A small-molecule ligand and the protein it binds are described below.
Small molecule (SMILES): CC[C@H](C)[C@H](NC(=O)[C@H](COP(=O)(O)O)NC(=O)CNC(=O)[C@H](C)N)C(=O)N1CCC[C@H]1C(=O)NCC(=O)N[C@@H](CCCN=C(N)N)C(=O)N[C@@H](CCCN=C(N)N)C(=O)N[C@H](C=O)CO

Sequence of chain 1.A:
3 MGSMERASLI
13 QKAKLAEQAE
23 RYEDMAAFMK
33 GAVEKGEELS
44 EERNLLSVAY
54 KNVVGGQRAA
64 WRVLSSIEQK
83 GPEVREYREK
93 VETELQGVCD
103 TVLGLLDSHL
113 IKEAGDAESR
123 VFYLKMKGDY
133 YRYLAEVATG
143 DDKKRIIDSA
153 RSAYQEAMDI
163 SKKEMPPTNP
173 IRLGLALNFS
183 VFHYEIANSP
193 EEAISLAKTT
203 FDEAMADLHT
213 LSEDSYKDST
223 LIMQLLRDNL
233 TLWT

Binding-site contacts:
Ligand atom NH1 contacts residue PEG1 of chain 1.G at 2.8 Å (h-bond).
Ligand atom CA contacts residue ASN180 of chain 1.A at 3.4 Å.
Ligand atom N contacts residue LEU179 of chain 1.A at 3.5 Å.
Ligand atom C contacts residue ASN180 of chain 1.A at 3.6 Å.
Ligand atom CB contacts residue ASN231 of chain 1.A at 3.3 Å.
Ligand atom N contacts residue GLU187 of chain 1.A at 3.2 Å (salt-bridge).
Ligand atom O contacts residue LEU179 of chain 1.A at 3.6 Å.
Ligand atom O contacts residue ASN231 of chain 1.A at 2.9 Å (h-bond).
Ligand atom N contacts residue ASN180 of chain 1.A at 2.9 Å (h-bond).
Ligand atom O contacts residue VAL183 of chain 1.A at 3.5 Å.
Ligand atom O2P contacts residue ARG134 of chain 1.A at 2.8 Å (salt-bridge).
Ligand atom NH2 contacts residue ASP220 of chain 1.A at 2.9 Å (salt-bridge).
Ligand atom CA contacts residue ASN231 of chain 1.A at 3.4 Å.
Ligand atom O contacts residue VAL51 of chain 1.A at 3.3 Å.
Ligand atom C contacts residue ASN231 of chain 1.A at 3.6 Å.
Ligand atom O3P contacts residue ARG134 of chain 1.A at 2.9 Å (salt-bridge).
Ligand atom N contacts residue PEG1 of chain 1.G at 2.9 Å (h-bond).
Ligand atom NE contacts residue VAL51 of chain 1.A at 3.6 Å.
Ligand atom CB contacts residue ASN180 of chain 1.A at 3.2 Å.
Ligand atom O1P contacts residue ARG61 of chain 1.A at 2.9 Å (salt-bridge).
Ligand atom NE contacts residue ASP220 of chain 1.A at 2.6 Å (salt-bridge).
Ligand atom CB contacts residue PEG1 of chain 1.G at 3.4 Å.
Ligand atom NH2 contacts residue GLU19 of chain 1.A at 2.9 Å (salt-bridge).
Ligand atom CB contacts residue TRP235 of chain 1.A at 3.3 Å (hydrophobic).
Ligand atom NE contacts residue GLU19 of chain 1.A at 2.9 Å (salt-bridge).
Ligand atom O2P contacts residue ARG61 of chain 1.A at 3.0 Å (salt-bridge).
Ligand atom CD contacts residue PEG1 of chain 1.G at 3.4 Å.
Ligand atom CD contacts residue ASP220 of chain 1.A at 3.3 Å.
Ligand atom O contacts residue UVE1 of chain 1.C at 3.4 Å.
Ligand atom CB contacts residue PEG1 of chain 1.G at 3.5 Å.
Ligand atom O3P contacts residue TYR135 of chain 1.A at 2.6 Å (h-bond).
Ligand atom CG contacts residue GLU19 of chain 1.A at 3.5 Å.
Ligand atom CZ contacts residue ASP220 of chain 1.A at 3.5 Å.
Ligand atom N contacts residue PEG1 of chain 1.G at 3.1 Å.
Ligand atom OG contacts residue PEG1 of chain 1.G at 3.3 Å.
Ligand atom O contacts residue UVE1 of chain 1.C at 3.3 Å.
Ligand atom CG contacts residue UVE1 of chain 1.C at 3.5 Å.
Ligand atom O contacts residue GLU187 of chain 1.A at 3.6 Å.
Ligand atom N contacts residue ASN231 of chain 1.A at 2.9 Å (h-bond).
Ligand atom NH2 contacts residue LEU48 of chain 1.A at 3.5 Å.